This protein binds this small molecule.
Small molecule (SMILES): CC(=O)N[C@@H]1[C@@H](O)[C@H](O)[C@@H](CO)O[C@H]1O

Sequence of chain 1.B:
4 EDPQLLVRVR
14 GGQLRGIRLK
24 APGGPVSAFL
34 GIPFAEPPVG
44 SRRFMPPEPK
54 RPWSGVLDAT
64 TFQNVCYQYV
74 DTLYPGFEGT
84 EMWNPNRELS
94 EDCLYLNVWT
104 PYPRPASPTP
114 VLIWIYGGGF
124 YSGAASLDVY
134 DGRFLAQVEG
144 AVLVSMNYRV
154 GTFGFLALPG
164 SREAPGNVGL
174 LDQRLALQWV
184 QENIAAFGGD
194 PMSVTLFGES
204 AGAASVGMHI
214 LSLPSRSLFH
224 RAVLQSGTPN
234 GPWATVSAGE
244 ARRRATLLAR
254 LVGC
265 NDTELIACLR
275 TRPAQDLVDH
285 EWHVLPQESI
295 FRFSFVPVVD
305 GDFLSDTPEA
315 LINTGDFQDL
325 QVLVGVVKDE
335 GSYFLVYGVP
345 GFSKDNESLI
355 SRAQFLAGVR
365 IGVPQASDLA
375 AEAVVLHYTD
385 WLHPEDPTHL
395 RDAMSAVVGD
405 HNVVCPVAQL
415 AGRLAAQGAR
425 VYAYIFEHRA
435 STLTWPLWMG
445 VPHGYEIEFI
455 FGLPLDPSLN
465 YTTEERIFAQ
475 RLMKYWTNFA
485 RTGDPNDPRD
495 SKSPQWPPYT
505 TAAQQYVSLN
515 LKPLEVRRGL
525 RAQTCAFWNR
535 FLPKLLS

Binding-site contacts:
Ligand atom O5 contacts residue ASN350 of chain 1.B at 2.5 Å (h-bond).
Ligand atom C3 contacts residue GLY345 of chain 1.B at 4.2 Å.
Ligand atom C1 contacts residue SER347 of chain 1.B at 3.7 Å.
Ligand atom C8 contacts residue SER352 of chain 1.B at 3.6 Å.
Ligand atom C5 contacts residue ASN350 of chain 1.B at 3.8 Å.
Ligand atom C7 contacts residue ASN350 of chain 1.B at 3.4 Å.
Ligand atom C3 contacts residue ASN350 of chain 1.B at 3.8 Å.
Ligand atom N2 contacts residue ASN350 of chain 1.B at 2.9 Å (h-bond).
Ligand atom N2 contacts residue SER352 of chain 1.B at 4.5 Å.
Ligand atom C7 contacts residue SER352 of chain 1.B at 4.5 Å.
Ligand atom C2 contacts residue GLY345 of chain 1.B at 4.4 Å.
Ligand atom C1 contacts residue ASN350 of chain 1.B at 1.5 Å.
Ligand atom O7 contacts residue ASN350 of chain 1.B at 3.5 Å (h-bond).
Ligand atom C4 contacts residue ASN350 of chain 1.B at 4.2 Å.
Ligand atom C2 contacts residue ASN350 of chain 1.B at 2.5 Å.
Ligand atom C5 contacts residue SER347 of chain 1.B at 4.5 Å.
Ligand atom C8 contacts residue LEU353 of chain 1.B at 3.3 Å (hydrophobic).
Ligand atom C8 contacts residue ASN350 of chain 1.B at 3.8 Å.
Ligand atom N2 contacts residue GLY345 of chain 1.B at 3.8 Å.
Ligand atom O5 contacts residue SER347 of chain 1.B at 3.9 Å.